A protein and the small-molecule ligand that binds it are described below.
Small molecule (SMILES): CC(=O)N[C@H]1[C@H](O[C@H]2[C@H](O)[C@@H](NC(C)=O)CO[C@@H]2CO)O[C@H](CO)[C@@H](O)[C@@H]1O

Binding-site contacts:
Ligand atom C4 contacts residue ASN154 of chain 1.F at 4.4 Å.
Ligand atom C7 contacts residue THR156 of chain 1.F at 3.8 Å.
Ligand atom C6 contacts residue ASN154 of chain 1.F at 4.3 Å.
Ligand atom C5 contacts residue ASN154 of chain 1.F at 3.5 Å.
Ligand atom O5 contacts residue ASN154 of chain 1.F at 2.3 Å (h-bond).
Ligand atom C2 contacts residue ASN154 of chain 1.F at 2.8 Å.
Ligand atom N2 contacts residue THR156 of chain 1.F at 3.5 Å.
Ligand atom C6 contacts residue ALA147 of chain 1.F at 3.8 Å (hydrophobic).
Ligand atom C6 contacts residue SER151 of chain 1.F at 3.9 Å.
Ligand atom C8 contacts residue THR156 of chain 1.F at 3.3 Å.
Ligand atom O5 contacts residue GLU150 of chain 1.F at 4.2 Å.
Ligand atom O6 contacts residue ALA147 of chain 1.F at 4.1 Å.
Ligand atom C1 contacts residue ASN154 of chain 1.F at 1.4 Å.
Ligand atom N2 contacts residue ASN154 of chain 1.F at 3.6 Å (h-bond).
Ligand atom C3 contacts residue ASN154 of chain 1.F at 4.1 Å.
Ligand atom O6 contacts residue GLU150 of chain 1.F at 3.9 Å.
Ligand atom C1 contacts residue THR156 of chain 1.F at 4.1 Å.
Ligand atom C6 contacts residue GLU150 of chain 1.F at 4.0 Å.
Ligand atom C2 contacts residue THR156 of chain 1.F at 4.5 Å.

Sequence of chain 1.F:
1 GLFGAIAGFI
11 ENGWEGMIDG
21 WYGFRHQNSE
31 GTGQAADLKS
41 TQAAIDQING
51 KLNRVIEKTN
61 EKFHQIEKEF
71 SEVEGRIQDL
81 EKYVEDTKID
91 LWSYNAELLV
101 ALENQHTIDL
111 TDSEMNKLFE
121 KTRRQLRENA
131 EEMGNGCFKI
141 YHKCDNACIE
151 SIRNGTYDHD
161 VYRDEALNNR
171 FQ